Sequence of chain 1.C:
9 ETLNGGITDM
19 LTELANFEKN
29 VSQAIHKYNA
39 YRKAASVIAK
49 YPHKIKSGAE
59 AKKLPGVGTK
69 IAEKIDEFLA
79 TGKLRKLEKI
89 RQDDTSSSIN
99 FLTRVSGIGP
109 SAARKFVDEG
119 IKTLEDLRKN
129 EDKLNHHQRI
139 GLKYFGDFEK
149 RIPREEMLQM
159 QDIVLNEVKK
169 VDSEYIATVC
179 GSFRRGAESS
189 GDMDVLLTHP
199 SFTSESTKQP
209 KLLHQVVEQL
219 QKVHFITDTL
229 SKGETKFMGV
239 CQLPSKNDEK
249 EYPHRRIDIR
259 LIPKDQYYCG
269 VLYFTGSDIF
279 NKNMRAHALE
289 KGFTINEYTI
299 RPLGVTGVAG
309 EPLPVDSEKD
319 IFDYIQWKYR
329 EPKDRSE

Binding-site contacts:
Ligand atom O6 contacts residue DT3 of chain 1.A at 3.2 Å (h-bond).
Ligand atom N1 contacts residue DC4 of chain 1.A at 2.7 Å (h-bond).
Ligand atom C2 contacts residue DC4 of chain 1.A at 3.3 Å.
Ligand atom N6 contacts residue DA2 of chain 1.A at 2.9 Å (h-bond).
Ligand atom OP2 contacts residue NA1 of chain 1.E at 3.0 Å (h-bond).
Ligand atom N3 contacts residue DA2 of chain 1.A at 2.3 Å (h-bond).
Ligand atom N1 contacts residue DT5 of chain 1.A at 3.0 Å (h-bond).
Ligand atom OP1 contacts residue NA1 of chain 1.E at 2.4 Å (h-bond).
Ligand atom N2 contacts residue LYS234 of chain 1.C at 3.2 Å (salt-bridge).
Ligand atom O6 contacts residue DC4 of chain 1.A at 2.8 Å (h-bond).
Ligand atom C2 contacts residue DA2 of chain 1.A at 3.4 Å.
Ligand atom O5' contacts residue GLY107 of chain 1.C at 2.9 Å.
Ligand atom O4 contacts residue DA2 of chain 1.A at 2.7 Å (h-bond).
Ligand atom O2 contacts residue DA2 of chain 1.A at 3.1 Å.
Ligand atom O6 contacts residue DC1 of chain 1.A at 2.8 Å (h-bond).
Ligand atom N6 contacts residue DT3 of chain 1.A at 3.1 Å (h-bond).
Ligand atom P contacts residue NA1 of chain 1.E at 3.1 Å.
Ligand atom OP2 contacts residue SER109 of chain 1.C at 2.8 Å.
Ligand atom N3 contacts residue DG6 of chain 1.A at 2.9 Å (h-bond).
Ligand atom C2 contacts residue DG6 of chain 1.A at 3.3 Å.
Ligand atom OP1 contacts residue GLY105 of chain 1.C at 2.6 Å (h-bond).
Ligand atom N4 contacts residue DT5 of chain 1.A at 3.2 Å (h-bond).
Ligand atom N6 contacts residue DT5 of chain 1.A at 3.0 Å (h-bond).
Ligand atom C6 contacts residue DC1 of chain 1.A at 3.3 Å.
Ligand atom OP1 contacts residue GLY107 of chain 1.C at 3.0 Å (h-bond).
Ligand atom O2 contacts residue DG6 of chain 1.A at 2.8 Å (h-bond).
Ligand atom N1 contacts residue DT3 of chain 1.A at 2.3 Å (h-bond).
Ligand atom C2 contacts residue DT3 of chain 1.A at 2.8 Å.
Ligand atom N1 contacts residue DC1 of chain 1.A at 2.5 Å (h-bond).
Ligand atom C2 contacts residue DC1 of chain 1.A at 3.1 Å.
Ligand atom N2 contacts residue DC1 of chain 1.A at 2.4 Å (h-bond).
Ligand atom OP2 contacts residue PRO108 of chain 1.C at 3.1 Å.
Ligand atom N2 contacts residue DT5 of chain 1.A at 3.1 Å (h-bond).
Ligand atom N1 contacts residue DA2 of chain 1.A at 3.4 Å (h-bond).
Ligand atom P contacts residue GLY107 of chain 1.C at 3.3 Å.
Ligand atom N2 contacts residue DC4 of chain 1.A at 2.5 Å (h-bond).
Ligand atom C6 contacts residue DC4 of chain 1.A at 3.4 Å.
Ligand atom N4 contacts residue DG6 of chain 1.A at 3.1 Å (h-bond).
Ligand atom C4 contacts residue DA2 of chain 1.A at 2.9 Å.
Ligand atom OP1 contacts residue ALA110 of chain 1.C at 2.8 Å.

This small molecule binds to this protein.
Small molecule (SMILES): Cc1cn([C@H]2C[C@H](O[P](=O)(O)OC[C@H]3O[C@@H](n4cnc5c(=O)nc(N)[nH]c54)C[C@@H]3O)[C@@H](CO[P](=O)(O)O[C@H]3C[C@H](n4cnc5c(N)ncnc54)O[C@@H]3CO[P](=O)(O)O[C@H]3C[C@H](n4cnc5c(=O)nc(N)[nH]c54)O[C@@H]3CO[P](=O)(O)O[C@H]3C[C@H](n4cnc5c(N)ncnc54)O[C@@H]3CO[P](=O)(O)O[C@H]3C[C@H](n4ccc(N)nc4=O)O[C@@H]3COP(=O)(O)O)O2)c(=O)[nH]c1=O